Sequence of chain 9.A:
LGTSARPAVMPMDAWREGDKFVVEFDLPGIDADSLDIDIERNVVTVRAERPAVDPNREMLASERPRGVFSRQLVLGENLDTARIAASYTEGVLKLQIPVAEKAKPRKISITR

Binding-site contacts:
Ligand atom C contacts residue ARG124 of chain 9.A at 4.4 Å.
Ligand atom CG contacts residue PRO123 of chain 9.A at 4.4 Å (hydrophobic).
Ligand atom N contacts residue ARG124 of chain 9.A at 3.8 Å.
Ligand atom CA contacts residue LYS125 of chain 9.A at 4.2 Å.
Ligand atom O contacts residue ARG124 of chain 9.A at 4.1 Å.
Ligand atom N contacts residue LYS125 of chain 9.A at 2.8 Å (salt-bridge).
Ligand atom CG contacts residue LYS125 of chain 9.A at 3.7 Å.
Ligand atom CG contacts residue ARG124 of chain 9.A at 3.9 Å.
Ligand atom CD contacts residue ARG124 of chain 9.A at 3.1 Å.
Ligand atom CD contacts residue LYS125 of chain 9.A at 2.9 Å.
Ligand atom CB contacts residue ARG124 of chain 9.A at 4.3 Å.

A protein and the small-molecule ligand that binds it are described below.
Small molecule (SMILES): O=C(O)[C@@H]1CCCN1